A protein and the small-molecule ligand that binds it are described below.
Small molecule (SMILES): CC(=O)N[C@@H]1[C@@H](O)[C@H](O)[C@@H](CO)O[C@H]1O

Binding-site contacts:
Ligand atom C3 contacts residue ASN100 of chain 1.B at 4.0 Å.
Ligand atom O4 contacts residue ASN100 of chain 1.B at 4.5 Å.
Ligand atom C2 contacts residue ASN100 of chain 1.B at 4.3 Å.
Ligand atom O7 contacts residue ASN97 of chain 1.B at 3.4 Å (h-bond).
Ligand atom C1 contacts residue ASN97 of chain 1.B at 1.4 Å.
Ligand atom C4 contacts residue ASN100 of chain 1.B at 4.2 Å.
Ligand atom O5 contacts residue THR99 of chain 1.B at 4.4 Å.
Ligand atom C7 contacts residue THR99 of chain 1.B at 3.9 Å.
Ligand atom C4 contacts residue ASN97 of chain 1.B at 4.2 Å.
Ligand atom C3 contacts residue THR99 of chain 1.B at 3.6 Å.
Ligand atom C8 contacts residue THR99 of chain 1.B at 3.6 Å.
Ligand atom O5 contacts residue ASN97 of chain 1.B at 2.4 Å (h-bond).
Ligand atom C8 contacts residue ASN97 of chain 1.B at 4.3 Å.
Ligand atom N2 contacts residue THR99 of chain 1.B at 2.9 Å (h-bond).
Ligand atom C5 contacts residue ASN100 of chain 1.B at 3.5 Å.
Ligand atom N2 contacts residue ASN97 of chain 1.B at 2.8 Å (h-bond).
Ligand atom O3 contacts residue THR99 of chain 1.B at 4.5 Å.
Ligand atom O7 contacts residue PHE132 of chain 1.B at 4.0 Å.
Ligand atom C3 contacts residue ASN97 of chain 1.B at 3.8 Å.
Ligand atom C5 contacts residue ASN97 of chain 1.B at 3.7 Å.
Ligand atom C2 contacts residue THR99 of chain 1.B at 3.4 Å.
Ligand atom C7 contacts residue ASN97 of chain 1.B at 3.3 Å.
Ligand atom C2 contacts residue ASN97 of chain 1.B at 2.4 Å.
Ligand atom O5 contacts residue ASN100 of chain 1.B at 3.7 Å.
Ligand atom C1 contacts residue THR99 of chain 1.B at 3.2 Å.
Ligand atom C6 contacts residue ASN100 of chain 1.B at 3.9 Å.
Ligand atom C1 contacts residue ASN100 of chain 1.B at 3.6 Å.

Sequence of chain 1.B:
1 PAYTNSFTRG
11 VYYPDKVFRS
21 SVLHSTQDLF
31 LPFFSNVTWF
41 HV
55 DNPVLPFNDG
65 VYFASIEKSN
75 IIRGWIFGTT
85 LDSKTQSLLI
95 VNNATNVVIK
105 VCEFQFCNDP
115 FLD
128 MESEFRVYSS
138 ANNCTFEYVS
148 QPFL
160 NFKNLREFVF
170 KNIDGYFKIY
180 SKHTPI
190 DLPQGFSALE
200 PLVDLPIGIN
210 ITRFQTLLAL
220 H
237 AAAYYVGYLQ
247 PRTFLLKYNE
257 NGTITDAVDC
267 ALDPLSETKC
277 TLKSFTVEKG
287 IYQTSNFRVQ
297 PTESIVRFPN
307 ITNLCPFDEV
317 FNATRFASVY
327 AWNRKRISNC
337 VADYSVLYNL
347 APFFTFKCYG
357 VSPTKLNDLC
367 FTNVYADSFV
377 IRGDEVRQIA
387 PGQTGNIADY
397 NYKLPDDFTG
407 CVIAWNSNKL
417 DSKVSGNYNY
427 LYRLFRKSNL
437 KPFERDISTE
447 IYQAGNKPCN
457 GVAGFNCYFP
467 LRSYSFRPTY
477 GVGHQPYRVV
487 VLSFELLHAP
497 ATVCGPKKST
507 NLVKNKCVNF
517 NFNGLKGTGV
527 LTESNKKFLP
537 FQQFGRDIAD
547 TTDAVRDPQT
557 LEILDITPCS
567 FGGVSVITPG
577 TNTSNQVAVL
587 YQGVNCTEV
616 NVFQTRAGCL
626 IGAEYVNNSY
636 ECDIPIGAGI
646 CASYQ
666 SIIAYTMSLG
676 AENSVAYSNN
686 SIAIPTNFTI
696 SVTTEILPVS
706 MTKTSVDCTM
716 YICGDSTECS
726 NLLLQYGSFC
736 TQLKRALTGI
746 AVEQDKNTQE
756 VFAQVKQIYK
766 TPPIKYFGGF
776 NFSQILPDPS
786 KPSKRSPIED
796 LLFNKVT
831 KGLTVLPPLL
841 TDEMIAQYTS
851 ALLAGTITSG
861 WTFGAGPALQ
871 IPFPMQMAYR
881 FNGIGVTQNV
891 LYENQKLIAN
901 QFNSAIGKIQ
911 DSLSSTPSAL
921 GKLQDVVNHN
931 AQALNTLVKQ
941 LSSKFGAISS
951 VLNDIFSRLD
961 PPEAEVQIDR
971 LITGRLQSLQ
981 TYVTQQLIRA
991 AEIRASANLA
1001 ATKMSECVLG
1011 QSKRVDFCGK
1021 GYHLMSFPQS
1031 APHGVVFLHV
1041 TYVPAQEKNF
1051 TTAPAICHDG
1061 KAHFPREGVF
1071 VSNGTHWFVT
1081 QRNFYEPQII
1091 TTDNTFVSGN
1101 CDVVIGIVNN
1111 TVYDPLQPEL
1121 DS